Binding-site contacts:
Ligand atom C1 contacts residue THR69 of chain 1.C at 3.8 Å.
Ligand atom C1 contacts residue ASN67 of chain 1.C at 1.4 Å.
Ligand atom O5 contacts residue THR69 of chain 1.C at 3.3 Å (h-bond).
Ligand atom C3 contacts residue ASN67 of chain 1.C at 3.8 Å.
Ligand atom C5 contacts residue ASN67 of chain 1.C at 3.5 Å.
Ligand atom O4 contacts residue GLN288 of chain 1.C at 4.5 Å.
Ligand atom C8 contacts residue ASN67 of chain 1.C at 3.9 Å.
Ligand atom C4 contacts residue ASN67 of chain 1.C at 4.1 Å.
Ligand atom C6 contacts residue ASN67 of chain 1.C at 3.5 Å.
Ligand atom O5 contacts residue ASN67 of chain 1.C at 2.5 Å (h-bond).
Ligand atom O7 contacts residue ASN67 of chain 1.C at 3.2 Å (h-bond).
Ligand atom O6 contacts residue LEU70 of chain 1.C at 4.1 Å.
Ligand atom C6 contacts residue LEU70 of chain 1.C at 4.0 Å (hydrophobic).
Ligand atom C5 contacts residue THR69 of chain 1.C at 4.4 Å.
Ligand atom N2 contacts residue ASN67 of chain 1.C at 3.2 Å (h-bond).
Ligand atom O6 contacts residue TRP368 of chain 1.C at 4.4 Å.
Ligand atom C2 contacts residue ASN67 of chain 1.C at 2.5 Å.
Ligand atom C7 contacts residue ASN67 of chain 1.C at 3.2 Å.

Sequence of chain 1.C:
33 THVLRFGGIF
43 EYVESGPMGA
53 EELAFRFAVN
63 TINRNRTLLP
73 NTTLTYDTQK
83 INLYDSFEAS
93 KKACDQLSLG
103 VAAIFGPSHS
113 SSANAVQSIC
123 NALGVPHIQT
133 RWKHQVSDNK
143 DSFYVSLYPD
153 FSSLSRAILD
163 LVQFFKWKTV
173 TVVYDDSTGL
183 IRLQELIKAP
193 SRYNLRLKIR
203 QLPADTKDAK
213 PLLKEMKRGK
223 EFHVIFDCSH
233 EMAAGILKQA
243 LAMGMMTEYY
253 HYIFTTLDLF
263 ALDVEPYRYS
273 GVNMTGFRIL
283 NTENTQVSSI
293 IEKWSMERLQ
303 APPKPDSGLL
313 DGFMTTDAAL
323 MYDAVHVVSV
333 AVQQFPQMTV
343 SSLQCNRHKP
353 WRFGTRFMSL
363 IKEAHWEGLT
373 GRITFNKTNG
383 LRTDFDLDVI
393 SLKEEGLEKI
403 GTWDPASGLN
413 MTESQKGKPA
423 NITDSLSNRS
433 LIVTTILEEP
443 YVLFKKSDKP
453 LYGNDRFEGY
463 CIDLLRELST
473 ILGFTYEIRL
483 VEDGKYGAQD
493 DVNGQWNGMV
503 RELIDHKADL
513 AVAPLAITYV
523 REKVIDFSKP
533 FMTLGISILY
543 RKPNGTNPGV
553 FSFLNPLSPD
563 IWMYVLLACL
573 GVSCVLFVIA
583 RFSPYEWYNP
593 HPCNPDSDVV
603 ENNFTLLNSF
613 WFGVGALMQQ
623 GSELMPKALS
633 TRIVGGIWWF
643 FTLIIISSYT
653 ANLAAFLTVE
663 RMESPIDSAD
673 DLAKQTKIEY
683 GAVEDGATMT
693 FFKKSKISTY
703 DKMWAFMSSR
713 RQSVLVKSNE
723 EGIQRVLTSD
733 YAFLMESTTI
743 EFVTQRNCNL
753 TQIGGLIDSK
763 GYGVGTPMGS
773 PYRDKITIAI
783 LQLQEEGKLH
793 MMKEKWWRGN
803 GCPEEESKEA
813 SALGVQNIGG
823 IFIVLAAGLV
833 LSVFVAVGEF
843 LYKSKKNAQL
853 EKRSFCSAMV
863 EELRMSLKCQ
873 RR

This small molecule binds to this protein.
Small molecule (SMILES): CC(=O)N[C@@H]1[C@@H](O)[C@H](O)[C@@H](CO)O[C@H]1O